Sequence of chain 3.D:
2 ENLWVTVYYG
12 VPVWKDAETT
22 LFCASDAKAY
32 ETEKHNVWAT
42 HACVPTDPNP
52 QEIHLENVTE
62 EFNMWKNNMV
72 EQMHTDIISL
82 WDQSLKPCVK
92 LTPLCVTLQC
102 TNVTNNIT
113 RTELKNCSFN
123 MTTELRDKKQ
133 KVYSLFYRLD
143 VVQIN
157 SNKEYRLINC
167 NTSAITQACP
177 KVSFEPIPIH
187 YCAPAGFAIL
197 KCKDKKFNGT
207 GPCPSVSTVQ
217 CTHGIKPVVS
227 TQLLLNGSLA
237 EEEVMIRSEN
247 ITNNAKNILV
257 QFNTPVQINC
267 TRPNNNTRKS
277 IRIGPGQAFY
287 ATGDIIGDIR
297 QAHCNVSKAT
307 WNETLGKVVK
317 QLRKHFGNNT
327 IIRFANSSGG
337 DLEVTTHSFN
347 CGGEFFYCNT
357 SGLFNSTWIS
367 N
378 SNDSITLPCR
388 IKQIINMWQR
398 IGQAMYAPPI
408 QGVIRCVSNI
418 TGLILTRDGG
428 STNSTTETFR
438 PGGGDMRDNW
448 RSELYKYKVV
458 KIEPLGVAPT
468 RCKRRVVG

Binding-site contacts:
Ligand atom O7 contacts residue ASN122 of chain 3.D at 4.5 Å.
Ligand atom C1 contacts residue LYS133 of chain 3.D at 3.6 Å.
Ligand atom O5 contacts residue GLN100 of chain 3.D at 4.5 Å.
Ligand atom C5 contacts residue ASN122 of chain 3.D at 3.9 Å.
Ligand atom O6 contacts residue THR98 of chain 3.D at 4.3 Å.
Ligand atom C4 contacts residue ASN122 of chain 3.D at 4.3 Å.
Ligand atom O5 contacts residue ASN122 of chain 3.D at 2.7 Å (h-bond).
Ligand atom C1 contacts residue ASN122 of chain 3.D at 1.5 Å.
Ligand atom N2 contacts residue LYS133 of chain 3.D at 4.1 Å.
Ligand atom C8 contacts residue ASP129 of chain 2.D at 3.9 Å.
Ligand atom O5 contacts residue LYS133 of chain 3.D at 3.6 Å.
Ligand atom C2 contacts residue ASN122 of chain 3.D at 2.3 Å.
Ligand atom C4 contacts residue LYS133 of chain 3.D at 4.2 Å.
Ligand atom C6 contacts residue GLN100 of chain 3.D at 3.3 Å.
Ligand atom C7 contacts residue ASN122 of chain 3.D at 3.3 Å.
Ligand atom O6 contacts residue GLN100 of chain 3.D at 2.9 Å (h-bond).
Ligand atom C3 contacts residue ASN122 of chain 3.D at 3.7 Å.
Ligand atom C3 contacts residue LYS133 of chain 3.D at 4.4 Å.
Ligand atom N2 contacts residue ASN122 of chain 3.D at 2.3 Å (h-bond).
Ligand atom C8 contacts residue ASN122 of chain 3.D at 3.5 Å.
Ligand atom C2 contacts residue LYS133 of chain 3.D at 3.4 Å.

A protein and the small-molecule ligand that binds it are described below.
Small molecule (SMILES): CC(=O)N[C@H]1[C@H](O[C@H]2[C@H](O)[C@@H](NC(C)=O)CO[C@@H]2CO)O[C@H](CO)[C@@H](O[C@@H]2O[C@H](CO)[C@@H](O)[C@H](O)[C@@H]2O)[C@@H]1O

Sequence of chain 2.D:
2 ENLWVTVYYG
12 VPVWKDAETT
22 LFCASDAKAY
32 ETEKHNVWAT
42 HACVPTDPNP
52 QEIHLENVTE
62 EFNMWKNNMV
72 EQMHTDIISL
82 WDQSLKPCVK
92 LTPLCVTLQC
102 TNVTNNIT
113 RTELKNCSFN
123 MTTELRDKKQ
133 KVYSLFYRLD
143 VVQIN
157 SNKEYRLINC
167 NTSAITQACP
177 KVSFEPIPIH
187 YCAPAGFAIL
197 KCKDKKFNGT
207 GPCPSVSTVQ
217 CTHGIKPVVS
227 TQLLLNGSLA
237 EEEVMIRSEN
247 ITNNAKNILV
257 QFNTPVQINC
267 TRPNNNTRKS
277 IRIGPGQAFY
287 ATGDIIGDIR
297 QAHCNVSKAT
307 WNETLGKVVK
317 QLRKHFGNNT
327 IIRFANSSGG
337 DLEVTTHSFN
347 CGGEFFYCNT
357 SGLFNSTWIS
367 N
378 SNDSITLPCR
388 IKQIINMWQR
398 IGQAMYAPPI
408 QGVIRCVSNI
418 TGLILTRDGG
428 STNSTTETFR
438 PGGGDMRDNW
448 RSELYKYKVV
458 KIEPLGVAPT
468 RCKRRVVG